Binding-site contacts:
Ligand atom C1 contacts residue ASN5 of chain 1.A at 1.9 Å.
Ligand atom C7 contacts residue ASN5 of chain 1.A at 3.6 Å.
Ligand atom N2 contacts residue ASN5 of chain 1.A at 3.3 Å (h-bond).
Ligand atom O7 contacts residue LYS154 of chain 1.A at 3.2 Å (salt-bridge).
Ligand atom C2 contacts residue ASN5 of chain 1.A at 2.9 Å.
Ligand atom O5 contacts residue ASN5 of chain 1.A at 2.6 Å (h-bond).
Ligand atom C7 contacts residue LYS154 of chain 1.A at 4.3 Å.
Ligand atom O7 contacts residue ASN5 of chain 1.A at 3.5 Å (h-bond).
Ligand atom C8 contacts residue THR7 of chain 1.A at 4.3 Å.
Ligand atom C1 contacts residue THR7 of chain 1.A at 4.4 Å.
Ligand atom C5 contacts residue ASN5 of chain 1.A at 4.0 Å.
Ligand atom C3 contacts residue ASN5 of chain 1.A at 4.2 Å.

The small molecule below binds the protein below.
Small molecule (SMILES): CC(=O)N[C@@H]1[C@@H](O)[C@H](O)[C@@H](CO)O[C@H]1O

Sequence of chain 1.A:
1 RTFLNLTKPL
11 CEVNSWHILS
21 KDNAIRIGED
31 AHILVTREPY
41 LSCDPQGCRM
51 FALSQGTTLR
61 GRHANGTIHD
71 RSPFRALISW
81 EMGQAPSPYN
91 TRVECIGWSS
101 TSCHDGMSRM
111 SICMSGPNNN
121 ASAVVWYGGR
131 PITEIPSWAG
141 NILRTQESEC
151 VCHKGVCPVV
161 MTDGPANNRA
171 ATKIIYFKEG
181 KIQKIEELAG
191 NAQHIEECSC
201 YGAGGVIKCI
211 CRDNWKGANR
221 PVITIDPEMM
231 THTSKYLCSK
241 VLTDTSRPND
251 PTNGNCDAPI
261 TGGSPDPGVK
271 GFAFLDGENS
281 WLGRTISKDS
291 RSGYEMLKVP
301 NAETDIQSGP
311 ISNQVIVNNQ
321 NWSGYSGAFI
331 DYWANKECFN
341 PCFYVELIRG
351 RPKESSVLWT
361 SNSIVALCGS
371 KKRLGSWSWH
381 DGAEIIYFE